This small molecule binds to this protein.
Small molecule (SMILES): O=S(=O)(N1CCc2cc(O)ccc2C1)C(F)(F)F

Sequence of chain 1.B:
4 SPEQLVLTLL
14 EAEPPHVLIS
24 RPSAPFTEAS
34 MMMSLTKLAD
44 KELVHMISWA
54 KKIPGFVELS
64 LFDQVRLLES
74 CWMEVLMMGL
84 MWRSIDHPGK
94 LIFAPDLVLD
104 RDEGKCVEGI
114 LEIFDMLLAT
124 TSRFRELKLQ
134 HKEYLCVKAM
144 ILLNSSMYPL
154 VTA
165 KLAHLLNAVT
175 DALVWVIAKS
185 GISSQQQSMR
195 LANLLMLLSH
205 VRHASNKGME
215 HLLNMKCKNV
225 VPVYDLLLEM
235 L

Binding-site contacts:
Ligand atom OAP contacts residue LEU216 of chain 1.B at 3.6 Å.
Ligand atom FAK contacts residue ILE113 of chain 1.B at 3.6 Å.
Ligand atom FAL contacts residue ILE113 of chain 1.B at 3.3 Å.
Ligand atom CAH contacts residue GLU45 of chain 1.B at 3.3 Å.
Ligand atom CAI contacts residue LEU120 of chain 1.B at 4.1 Å (hydrophobic).
Ligand atom CAD contacts residue LEU83 of chain 1.B at 4.1 Å (hydrophobic).
Ligand atom FAM contacts residue ILE116 of chain 1.B at 3.9 Å.
Ligand atom CAH contacts residue LEU79 of chain 1.B at 3.9 Å (hydrophobic).
Ligand atom CAG contacts residue GLU45 of chain 1.B at 3.2 Å.
Ligand atom OAQ contacts residue MET76 of chain 1.B at 4.2 Å.
Ligand atom CAJ contacts residue ILE113 of chain 1.B at 3.4 Å (hydrophobic).
Ligand atom CAG contacts residue LEU38 of chain 1.B at 4.2 Å (hydrophobic).
Ligand atom CAG contacts residue LEU41 of chain 1.B at 4.1 Å (hydrophobic).
Ligand atom OAO contacts residue LEU79 of chain 1.B at 3.7 Å.
Ligand atom FAM contacts residue ILE113 of chain 1.B at 3.1 Å.
Ligand atom CAC contacts residue LEU79 of chain 1.B at 3.8 Å (hydrophobic).
Ligand atom OAQ contacts residue ILE116 of chain 1.B at 3.9 Å.
Ligand atom CAC contacts residue PHE96 of chain 1.B at 3.9 Å (hydrophobic).
Ligand atom CAA contacts residue PHE96 of chain 1.B at 3.7 Å (hydrophobic).
Ligand atom OAO contacts residue ARG86 of chain 1.B at 3.5 Å (salt-bridge).
Ligand atom CAE contacts residue LEU38 of chain 1.B at 3.5 Å (hydrophobic).
Ligand atom CAC contacts residue LEU83 of chain 1.B at 4.1 Å (hydrophobic).
Ligand atom FAK contacts residue HIS215 of chain 1.B at 3.9 Å.
Ligand atom CAH contacts residue PHE96 of chain 1.B at 4.2 Å (hydrophobic).
Ligand atom CAG contacts residue PHE96 of chain 1.B at 4.1 Å (hydrophobic).
Ligand atom FAL contacts residue MET35 of chain 1.B at 3.8 Å.
Ligand atom FAL contacts residue LEU38 of chain 1.B at 3.5 Å.
Ligand atom CAD contacts residue MET80 of chain 1.B at 3.8 Å (hydrophobic).
Ligand atom OAP contacts residue GLY212 of chain 1.B at 4.1 Å.
Ligand atom OAP contacts residue MET76 of chain 1.B at 3.4 Å.
Ligand atom CAG contacts residue ALA42 of chain 1.B at 4.1 Å (hydrophobic).
Ligand atom FAM contacts residue PHE117 of chain 1.B at 4.1 Å.
Ligand atom OAO contacts residue GLU45 of chain 1.B at 2.5 Å (salt-bridge).
Ligand atom OAQ contacts residue GLY212 of chain 1.B at 3.2 Å.
Ligand atom CAI contacts residue PHE96 of chain 1.B at 4.2 Å (hydrophobic).
Ligand atom CAE contacts residue PHE96 of chain 1.B at 4.0 Å (hydrophobic).
Ligand atom FAK contacts residue ILE116 of chain 1.B at 4.1 Å.
Ligand atom CAF contacts residue LEU38 of chain 1.B at 4.2 Å (hydrophobic).
Ligand atom CAB contacts residue PHE96 of chain 1.B at 3.7 Å (hydrophobic).
Ligand atom CAE contacts residue ALA42 of chain 1.B at 3.8 Å (hydrophobic).